Sequence of chain 31.A:
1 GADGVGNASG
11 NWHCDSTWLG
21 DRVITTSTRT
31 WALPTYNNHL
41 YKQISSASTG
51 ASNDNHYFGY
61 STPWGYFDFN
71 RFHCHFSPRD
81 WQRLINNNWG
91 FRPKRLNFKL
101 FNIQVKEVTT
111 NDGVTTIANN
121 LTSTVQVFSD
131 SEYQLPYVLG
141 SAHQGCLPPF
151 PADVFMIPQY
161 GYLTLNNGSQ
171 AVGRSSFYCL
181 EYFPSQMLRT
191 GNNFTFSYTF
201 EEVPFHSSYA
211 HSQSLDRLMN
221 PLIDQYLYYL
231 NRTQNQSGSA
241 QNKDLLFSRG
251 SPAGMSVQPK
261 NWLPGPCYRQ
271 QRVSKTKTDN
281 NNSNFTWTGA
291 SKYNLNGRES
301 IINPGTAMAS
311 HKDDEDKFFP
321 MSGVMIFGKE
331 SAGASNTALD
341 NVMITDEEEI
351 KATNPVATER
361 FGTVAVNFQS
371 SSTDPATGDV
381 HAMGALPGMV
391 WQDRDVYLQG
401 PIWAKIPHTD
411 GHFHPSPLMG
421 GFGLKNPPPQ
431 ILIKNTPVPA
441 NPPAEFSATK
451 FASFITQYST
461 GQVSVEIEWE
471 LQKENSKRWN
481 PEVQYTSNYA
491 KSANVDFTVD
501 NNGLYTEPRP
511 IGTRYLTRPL

The protein below binds the small molecule below.
Small molecule (SMILES): CC(=O)N[C@H]1[C@H]([C@H](O)[C@H](O)CO)O[C@@](O)(C(=O)O)C[C@@H]1O

Sequence of chain 58.A:
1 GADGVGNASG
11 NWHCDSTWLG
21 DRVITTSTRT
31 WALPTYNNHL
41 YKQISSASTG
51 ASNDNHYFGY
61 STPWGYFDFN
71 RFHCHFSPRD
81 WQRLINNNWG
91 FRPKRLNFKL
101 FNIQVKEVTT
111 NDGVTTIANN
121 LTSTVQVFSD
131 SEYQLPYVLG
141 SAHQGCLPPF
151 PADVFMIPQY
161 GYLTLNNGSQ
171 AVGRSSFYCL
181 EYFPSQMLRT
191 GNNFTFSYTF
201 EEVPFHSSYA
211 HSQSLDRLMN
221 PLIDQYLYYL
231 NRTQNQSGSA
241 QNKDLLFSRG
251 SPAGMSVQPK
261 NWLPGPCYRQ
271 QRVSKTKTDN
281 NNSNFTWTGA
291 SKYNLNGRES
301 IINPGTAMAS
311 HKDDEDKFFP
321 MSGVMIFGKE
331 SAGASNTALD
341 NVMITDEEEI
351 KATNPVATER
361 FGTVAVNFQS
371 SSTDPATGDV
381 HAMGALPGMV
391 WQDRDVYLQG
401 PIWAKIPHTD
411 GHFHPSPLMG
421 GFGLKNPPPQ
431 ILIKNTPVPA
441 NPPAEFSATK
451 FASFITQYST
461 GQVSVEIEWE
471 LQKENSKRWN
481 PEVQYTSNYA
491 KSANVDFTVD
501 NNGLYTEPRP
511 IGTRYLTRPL

Binding-site contacts:
Ligand atom O1B contacts residue ASN231 of chain 58.A at 4.3 Å.
Ligand atom O2 contacts residue ASN284 of chain 31.A at 3.0 Å (h-bond).
Ligand atom O4 contacts residue ASN231 of chain 58.A at 4.2 Å.
Ligand atom C11 contacts residue ASN55 of chain 31.A at 3.2 Å.
Ligand atom C5 contacts residue ASN231 of chain 58.A at 4.5 Å.
Ligand atom C11 contacts residue ALA253 of chain 58.A at 3.6 Å (hydrophobic).
Ligand atom C2 contacts residue ASN284 of chain 31.A at 3.9 Å.
Ligand atom C10 contacts residue ASN55 of chain 31.A at 3.8 Å.
Ligand atom O2 contacts residue ASN231 of chain 58.A at 4.2 Å.
Ligand atom C2 contacts residue THR286 of chain 31.A at 4.2 Å.
Ligand atom C11 contacts residue SER256 of chain 58.A at 4.3 Å.
Ligand atom O1B contacts residue ASN284 of chain 31.A at 3.7 Å.
Ligand atom O2 contacts residue TRP287 of chain 31.A at 4.5 Å.
Ligand atom O1B contacts residue ARG232 of chain 58.A at 2.5 Å (salt-bridge).
Ligand atom O1A contacts residue ASN284 of chain 31.A at 4.5 Å.
Ligand atom C1 contacts residue ARG232 of chain 58.A at 3.6 Å.
Ligand atom C3 contacts residue THR286 of chain 31.A at 3.5 Å.
Ligand atom O2 contacts residue ARG232 of chain 58.A at 4.5 Å.
Ligand atom C10 contacts residue SER256 of chain 58.A at 4.2 Å.
Ligand atom C4 contacts residue VAL257 of chain 58.A at 4.4 Å (hydrophobic).
Ligand atom O2 contacts residue THR286 of chain 31.A at 4.0 Å.
Ligand atom O10 contacts residue SER52 of chain 31.A at 4.4 Å.
Ligand atom O1A contacts residue THR286 of chain 31.A at 4.2 Å.
Ligand atom C3 contacts residue ASN231 of chain 58.A at 3.9 Å.
Ligand atom O4 contacts residue VAL257 of chain 58.A at 3.1 Å.
Ligand atom O10 contacts residue SER256 of chain 58.A at 3.5 Å (h-bond).
Ligand atom O4 contacts residue TRP287 of chain 31.A at 4.1 Å.
Ligand atom C3 contacts residue TRP287 of chain 31.A at 4.1 Å (hydrophobic).
Ligand atom C1 contacts residue ASN231 of chain 58.A at 3.6 Å.
Ligand atom C1 contacts residue ASN284 of chain 31.A at 3.8 Å.
Ligand atom C4 contacts residue ASN231 of chain 58.A at 3.5 Å.
Ligand atom O10 contacts residue ASN55 of chain 31.A at 3.4 Å (h-bond).
Ligand atom C11 contacts residue GLY254 of chain 58.A at 3.6 Å.
Ligand atom O1A contacts residue ARG232 of chain 58.A at 3.5 Å.
Ligand atom O1A contacts residue ASN231 of chain 58.A at 2.7 Å (h-bond).
Ligand atom C2 contacts residue ASN231 of chain 58.A at 4.0 Å.